The small molecule below binds the protein below.
Small molecule (SMILES): Cc1cn([C@H]2C[C@H](O[P](=O)(O)OC[C@H]3O[C@@H](n4cc(C)c(=O)[nH]c4=O)C[C@@H]3O)[C@@H](CO[P](=O)(O)O[C@H]3C[C@H](n4cc(C)c(=O)[nH]c4=O)O[C@@H]3CO[P](=O)(O)O[C@H]3C[C@H](n4cnc5c(N)ncnc54)O[C@@H]3CO[P](=O)(O)O[C@H]3C[C@H](n4cnc5c(=O)nc(N)[nH]c54)O[C@@H]3CO[P](=O)(O)O[C@H]3C[C@H](n4cnc5c(=O)nc(N)[nH]c54)O[C@@H]3CO[P](=O)(O)O[C@H]3C[C@H](n4cnc5c(=O)nc(N)[nH]c54)O[C@@H]3CO[P](=O)(O)O[C@H]3C[C@H](n4cnc5c(=O)nc(N)[nH]c54)O[C@@H]3CO[P](=O)(O)O[C@H]3C[C@H](n4cc(C)c(=O)[nH]c4=O)O[C@@H]3COP(=O)=O)O2)c(=O)[nH]c1=O

Sequence of chain 1.B:
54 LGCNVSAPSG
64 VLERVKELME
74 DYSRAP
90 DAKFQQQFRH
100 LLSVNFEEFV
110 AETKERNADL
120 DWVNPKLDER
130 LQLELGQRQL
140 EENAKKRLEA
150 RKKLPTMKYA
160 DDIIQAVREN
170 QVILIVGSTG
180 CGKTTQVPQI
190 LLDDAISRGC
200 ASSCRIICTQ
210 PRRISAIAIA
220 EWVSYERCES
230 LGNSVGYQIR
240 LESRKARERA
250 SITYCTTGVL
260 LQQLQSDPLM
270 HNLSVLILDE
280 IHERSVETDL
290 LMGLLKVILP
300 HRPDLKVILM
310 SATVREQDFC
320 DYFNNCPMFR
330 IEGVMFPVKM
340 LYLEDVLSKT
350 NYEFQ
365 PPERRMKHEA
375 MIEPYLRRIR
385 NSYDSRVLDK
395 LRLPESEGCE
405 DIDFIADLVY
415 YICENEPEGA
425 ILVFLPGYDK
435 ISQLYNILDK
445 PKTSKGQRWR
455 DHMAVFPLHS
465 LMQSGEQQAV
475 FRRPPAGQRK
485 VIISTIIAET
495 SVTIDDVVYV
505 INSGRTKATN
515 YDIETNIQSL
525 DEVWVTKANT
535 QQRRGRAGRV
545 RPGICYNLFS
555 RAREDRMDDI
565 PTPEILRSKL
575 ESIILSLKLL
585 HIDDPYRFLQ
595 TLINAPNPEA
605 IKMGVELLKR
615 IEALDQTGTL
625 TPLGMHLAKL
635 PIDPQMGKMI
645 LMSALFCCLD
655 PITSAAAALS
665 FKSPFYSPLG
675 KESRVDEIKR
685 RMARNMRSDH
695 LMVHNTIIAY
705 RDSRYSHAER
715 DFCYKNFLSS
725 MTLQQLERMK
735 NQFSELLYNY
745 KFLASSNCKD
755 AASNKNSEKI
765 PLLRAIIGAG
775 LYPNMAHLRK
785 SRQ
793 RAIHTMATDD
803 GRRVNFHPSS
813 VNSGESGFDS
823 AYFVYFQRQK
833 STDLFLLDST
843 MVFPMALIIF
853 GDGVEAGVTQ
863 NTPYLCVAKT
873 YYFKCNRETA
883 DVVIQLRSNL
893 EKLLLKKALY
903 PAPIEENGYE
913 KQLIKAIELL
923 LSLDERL

Binding-site contacts:
Ligand atom OP1 contacts residue SER464 of chain 1.B at 3.3 Å (h-bond).
Ligand atom O6 contacts residue ARG571 of chain 1.B at 3.3 Å (salt-bridge).
Ligand atom OP1 contacts residue HIS809 of chain 1.B at 3.0 Å (h-bond).
Ligand atom C2 contacts residue TYR432 of chain 1.B at 3.2 Å (hydrophobic).
Ligand atom O2 contacts residue PRO635 of chain 1.B at 3.2 Å.
Ligand atom OP1 contacts residue THR489 of chain 1.B at 2.8 Å (h-bond).
Ligand atom C1' contacts residue LYS511 of chain 1.B at 3.1 Å.
Ligand atom OP1 contacts residue THR834 of chain 1.B at 3.0 Å (h-bond).
Ligand atom N3 contacts residue SER265 of chain 1.B at 2.5 Å (h-bond).
Ligand atom O3' contacts residue GLN237 of chain 1.B at 3.1 Å (h-bond).
Ligand atom OP2 contacts residue HIS463 of chain 1.B at 3.0 Å (h-bond).
Ligand atom OP2 contacts residue SER464 of chain 1.B at 2.8 Å (h-bond).
Ligand atom C5' contacts residue PRO210 of chain 1.B at 3.3 Å (hydrophobic).
Ligand atom O4' contacts residue PRO810 of chain 1.B at 3.3 Å.
Ligand atom OP1 contacts residue SER495 of chain 1.B at 3.1 Å (h-bond).
Ligand atom C2 contacts residue SER265 of chain 1.B at 3.3 Å.
Ligand atom C4 contacts residue LYS511 of chain 1.B at 3.3 Å.
Ligand atom N9 contacts residue LYS511 of chain 1.B at 3.2 Å (salt-bridge).
Ligand atom N3 contacts residue ARG793 of chain 1.B at 3.3 Å (salt-bridge).
Ligand atom N2 contacts residue GLU568 of chain 1.B at 3.0 Å (salt-bridge).
Ligand atom N2 contacts residue TYR432 of chain 1.B at 3.4 Å.
Ligand atom N3 contacts residue PRO635 of chain 1.B at 3.2 Å (h-bond).
Ligand atom OP1 contacts residue SER833 of chain 1.B at 2.4 Å (h-bond).
Ligand atom OP1 contacts residue THR255 of chain 1.B at 2.7 Å (h-bond).
Ligand atom C4 contacts residue SER265 of chain 1.B at 3.2 Å.
Ligand atom O4 contacts residue SER265 of chain 1.B at 3.2 Å (h-bond).
Ligand atom OP2 contacts residue TYR432 of chain 1.B at 2.6 Å (h-bond).
Ligand atom O2 contacts residue PRO810 of chain 1.B at 3.1 Å.
Ligand atom OP2 contacts residue ARG212 of chain 1.B at 3.1 Å (salt-bridge).
Ligand atom OP1 contacts residue ARG239 of chain 1.B at 2.9 Å (salt-bridge).
Ligand atom OP1 contacts residue ARG212 of chain 1.B at 2.8 Å (salt-bridge).
Ligand atom O4 contacts residue GLN264 of chain 1.B at 3.0 Å (h-bond).
Ligand atom N1 contacts residue TYR432 of chain 1.B at 3.2 Å.
Ligand atom OP1 contacts residue LYS511 of chain 1.B at 3.0 Å.
Ligand atom O4' contacts residue GLN262 of chain 1.B at 3.3 Å.
Ligand atom P contacts residue SER833 of chain 1.B at 3.3 Å.
Ligand atom N7 contacts residue THR513 of chain 1.B at 3.3 Å (h-bond).
Ligand atom O6 contacts residue THR513 of chain 1.B at 2.9 Å (h-bond).
Ligand atom O5' contacts residue SER495 of chain 1.B at 3.3 Å (h-bond).
Ligand atom OP2 contacts residue SER833 of chain 1.B at 3.3 Å (h-bond).